Sequence of chain 1.A:
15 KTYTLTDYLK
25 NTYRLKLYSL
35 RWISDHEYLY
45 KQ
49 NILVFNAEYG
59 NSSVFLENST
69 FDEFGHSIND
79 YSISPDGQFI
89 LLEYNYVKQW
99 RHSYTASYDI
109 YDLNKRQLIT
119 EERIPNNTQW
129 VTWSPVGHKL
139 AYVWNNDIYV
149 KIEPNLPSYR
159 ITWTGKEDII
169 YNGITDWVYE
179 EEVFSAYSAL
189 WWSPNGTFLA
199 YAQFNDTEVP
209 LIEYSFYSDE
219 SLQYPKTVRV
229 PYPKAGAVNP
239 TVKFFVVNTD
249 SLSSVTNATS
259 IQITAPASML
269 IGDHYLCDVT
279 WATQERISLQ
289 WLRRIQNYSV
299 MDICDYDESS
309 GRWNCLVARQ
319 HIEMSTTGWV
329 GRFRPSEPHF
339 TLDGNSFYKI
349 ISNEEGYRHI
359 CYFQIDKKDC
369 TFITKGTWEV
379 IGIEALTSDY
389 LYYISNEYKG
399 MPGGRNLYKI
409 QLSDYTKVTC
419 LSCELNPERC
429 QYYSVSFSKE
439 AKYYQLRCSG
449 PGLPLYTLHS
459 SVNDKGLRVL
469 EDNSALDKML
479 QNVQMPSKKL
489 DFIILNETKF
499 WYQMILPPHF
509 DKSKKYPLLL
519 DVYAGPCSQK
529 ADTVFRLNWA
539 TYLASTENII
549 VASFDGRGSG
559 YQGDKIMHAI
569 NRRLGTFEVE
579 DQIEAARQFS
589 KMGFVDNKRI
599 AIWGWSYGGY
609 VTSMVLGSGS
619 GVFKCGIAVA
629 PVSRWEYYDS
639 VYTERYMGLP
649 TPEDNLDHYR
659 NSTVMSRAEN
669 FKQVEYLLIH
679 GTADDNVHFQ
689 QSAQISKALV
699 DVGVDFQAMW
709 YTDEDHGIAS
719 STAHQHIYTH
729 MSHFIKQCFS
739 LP

Binding-site contacts:
Ligand atom O7 contacts residue ASN255 of chain 1.A at 3.3 Å (h-bond).
Ligand atom O4 contacts residue TRP161 of chain 1.A at 4.2 Å.
Ligand atom C3 contacts residue ASN255 of chain 1.A at 3.8 Å.
Ligand atom O5 contacts residue TRP161 of chain 1.A at 4.1 Å.
Ligand atom C4 contacts residue ASN255 of chain 1.A at 4.3 Å.
Ligand atom C7 contacts residue ASN255 of chain 1.A at 3.2 Å.
Ligand atom C4 contacts residue TRP161 of chain 1.A at 4.4 Å (hydrophobic).
Ligand atom O7 contacts residue TRP161 of chain 1.A at 3.8 Å.
Ligand atom C2 contacts residue TRP161 of chain 1.A at 4.4 Å (hydrophobic).
Ligand atom C1 contacts residue ASN255 of chain 1.A at 1.5 Å.
Ligand atom N2 contacts residue ASN255 of chain 1.A at 3.0 Å (h-bond).
Ligand atom C1 contacts residue TRP161 of chain 1.A at 3.8 Å (hydrophobic).
Ligand atom C5 contacts residue TRP161 of chain 1.A at 3.6 Å (hydrophobic).
Ligand atom C3 contacts residue TRP161 of chain 1.A at 4.2 Å (hydrophobic).
Ligand atom C8 contacts residue ASN255 of chain 1.A at 3.5 Å.
Ligand atom C6 contacts residue TRP161 of chain 1.A at 4.0 Å (hydrophobic).
Ligand atom C5 contacts residue ASN255 of chain 1.A at 3.7 Å.
Ligand atom C8 contacts residue VAL253 of chain 1.A at 3.8 Å (hydrophobic).
Ligand atom C2 contacts residue ASN255 of chain 1.A at 2.5 Å.
Ligand atom O5 contacts residue ASN255 of chain 1.A at 2.4 Å (h-bond).
Ligand atom N2 contacts residue TRP161 of chain 1.A at 4.2 Å.

A small-molecule ligand and the protein it binds are described below.
Small molecule (SMILES): CC(=O)N[C@H]1[C@H](O[C@H]2[C@H](O)[C@@H](NC(C)=O)CO[C@@H]2CO)O[C@H](CO)[C@@H](O)[C@@H]1O